Sequence of chain 1.A:
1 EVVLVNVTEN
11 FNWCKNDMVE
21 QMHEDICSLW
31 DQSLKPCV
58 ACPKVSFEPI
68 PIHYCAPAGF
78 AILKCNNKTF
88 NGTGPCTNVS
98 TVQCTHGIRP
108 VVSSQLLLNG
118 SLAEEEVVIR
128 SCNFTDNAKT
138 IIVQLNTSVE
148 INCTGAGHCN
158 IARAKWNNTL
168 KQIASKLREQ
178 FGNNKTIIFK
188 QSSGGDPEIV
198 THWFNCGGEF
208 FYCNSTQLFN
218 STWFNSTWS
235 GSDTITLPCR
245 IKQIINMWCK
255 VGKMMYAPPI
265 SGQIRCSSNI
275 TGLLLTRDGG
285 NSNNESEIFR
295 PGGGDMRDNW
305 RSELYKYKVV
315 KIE

The small molecule below binds the protein below.
Small molecule (SMILES): CC(=O)N[C@@H]1[C@@H](O)[C@H](O)[C@@H](CO)O[C@H]1O

Binding-site contacts:
Ligand atom O7 contacts residue ARG106 of chain 1.A at 2.7 Å (salt-bridge).
Ligand atom C4 contacts residue SER271 of chain 1.A at 3.8 Å.
Ligand atom O5 contacts residue NAG1 of chain 1.O at 4.0 Å.
Ligand atom O5 contacts residue ASN116 of chain 1.A at 2.3 Å (h-bond).
Ligand atom C7 contacts residue ARG106 of chain 1.A at 3.9 Å.
Ligand atom C8 contacts residue PHE201 of chain 1.A at 3.5 Å (hydrophobic).
Ligand atom O7 contacts residue CYS203 of chain 1.A at 3.9 Å.
Ligand atom C3 contacts residue SER272 of chain 1.A at 4.2 Å.
Ligand atom C1 contacts residue ASN116 of chain 1.A at 1.4 Å.
Ligand atom C3 contacts residue SER271 of chain 1.A at 3.7 Å.
Ligand atom C8 contacts residue SER272 of chain 1.A at 3.5 Å.
Ligand atom O3 contacts residue CYS203 of chain 1.A at 3.0 Å (h-bond).
Ligand atom O5 contacts residue SER271 of chain 1.A at 4.1 Å.
Ligand atom N2 contacts residue CYS270 of chain 1.A at 4.2 Å.
Ligand atom C5 contacts residue SER271 of chain 1.A at 3.4 Å.
Ligand atom N2 contacts residue SER272 of chain 1.A at 2.8 Å (h-bond).
Ligand atom O7 contacts residue PRO107 of chain 1.A at 4.0 Å.
Ligand atom O4 contacts residue SER271 of chain 1.A at 3.8 Å.
Ligand atom O7 contacts residue ASN202 of chain 1.A at 3.7 Å.
Ligand atom C8 contacts residue CYS203 of chain 1.A at 4.1 Å (hydrophobic).
Ligand atom C1 contacts residue SER272 of chain 1.A at 3.9 Å.
Ligand atom C8 contacts residue ASN202 of chain 1.A at 3.4 Å.
Ligand atom C8 contacts residue PRO107 of chain 1.A at 3.8 Å (hydrophobic).
Ligand atom C1 contacts residue SER271 of chain 1.A at 3.9 Å.
Ligand atom C3 contacts residue ASN116 of chain 1.A at 3.8 Å.
Ligand atom O3 contacts residue ARG106 of chain 1.A at 3.8 Å.
Ligand atom N2 contacts residue CYS203 of chain 1.A at 4.0 Å.
Ligand atom C2 contacts residue ASN116 of chain 1.A at 2.4 Å.
Ligand atom C7 contacts residue CYS203 of chain 1.A at 3.8 Å (hydrophobic).
Ligand atom C2 contacts residue SER272 of chain 1.A at 3.8 Å.
Ligand atom C4 contacts residue ASN116 of chain 1.A at 4.1 Å.
Ligand atom O3 contacts residue CYS270 of chain 1.A at 4.1 Å.
Ligand atom C8 contacts residue LEU115 of chain 1.A at 3.9 Å (hydrophobic).
Ligand atom C7 contacts residue ASN116 of chain 1.A at 3.8 Å.
Ligand atom O7 contacts residue ASN116 of chain 1.A at 4.2 Å.
Ligand atom C3 contacts residue CYS203 of chain 1.A at 3.9 Å (hydrophobic).
Ligand atom C7 contacts residue SER272 of chain 1.A at 3.6 Å.
Ligand atom C5 contacts residue ASN116 of chain 1.A at 3.6 Å.
Ligand atom N2 contacts residue ASN116 of chain 1.A at 2.9 Å (h-bond).
Ligand atom C7 contacts residue ASN202 of chain 1.A at 4.0 Å.